Sequence of chain 2.A:
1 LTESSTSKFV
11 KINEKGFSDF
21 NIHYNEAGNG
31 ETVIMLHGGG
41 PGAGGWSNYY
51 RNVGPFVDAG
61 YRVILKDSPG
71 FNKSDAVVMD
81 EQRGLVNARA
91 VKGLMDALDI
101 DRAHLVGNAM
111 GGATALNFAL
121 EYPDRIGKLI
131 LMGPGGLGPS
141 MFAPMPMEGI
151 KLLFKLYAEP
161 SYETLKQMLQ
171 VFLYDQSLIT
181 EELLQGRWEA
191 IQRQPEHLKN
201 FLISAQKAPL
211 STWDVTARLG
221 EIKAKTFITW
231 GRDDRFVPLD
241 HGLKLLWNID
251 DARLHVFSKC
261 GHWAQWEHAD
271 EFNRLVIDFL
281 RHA

This protein binds this small molecule.
Small molecule (SMILES): O=C(O)C(O)=C(F)C=CC(=O)c1ccc(F)cc1

Binding-site contacts:
Ligand atom CA4 contacts residue MLI1 of chain 2.D at 0.9 Å.
Ligand atom CB2 contacts residue MLI1 of chain 2.D at 2.1 Å.
Ligand atom FA3 contacts residue PHE236 of chain 2.A at 3.6 Å.
Ligand atom CA5 contacts residue MLI1 of chain 2.D at 0.3 Å.
Ligand atom CA2 contacts residue MLI1 of chain 2.D at 0.8 Å.
Ligand atom OA3 contacts residue MLI1 of chain 2.D at 1.8 Å (h-bond).
Ligand atom CB2 contacts residue ILE150 of chain 2.A at 3.3 Å (hydrophobic).
Ligand atom FA3 contacts residue MLI1 of chain 2.D at 1.6 Å.
Ligand atom OA4 contacts residue GLY39 of chain 2.A at 2.7 Å (h-bond).
Ligand atom CB3 contacts residue VAL237 of chain 2.A at 3.4 Å (hydrophobic).
Ligand atom CB4 contacts residue GLY135 of chain 2.A at 3.5 Å.
Ligand atom CA2 contacts residue PHE172 of chain 2.A at 3.5 Å (hydrophobic).
Ligand atom CA2 contacts residue GLY40 of chain 2.A at 3.5 Å.
Ligand atom CA3 contacts residue GLY40 of chain 2.A at 3.6 Å.
Ligand atom CB3 contacts residue MLI1 of chain 2.D at 3.5 Å.
Ligand atom FB4 contacts residue GLY135 of chain 2.A at 3.5 Å.
Ligand atom CA5 contacts residue HIS262 of chain 2.A at 3.1 Å.
Ligand atom OA3 contacts residue GLY40 of chain 2.A at 3.3 Å.
Ligand atom CA6 contacts residue GLY39 of chain 2.A at 3.6 Å.
Ligand atom OA2 contacts residue PHE172 of chain 2.A at 3.3 Å.
Ligand atom FA3 contacts residue LEU153 of chain 2.A at 3.6 Å.
Ligand atom OA4 contacts residue MET110 of chain 2.A at 2.9 Å (h-bond).
Ligand atom OA1 contacts residue MLI1 of chain 2.D at 1.8 Å (h-bond).
Ligand atom OA4 contacts residue MLI1 of chain 2.D at 1.0 Å (h-bond).
Ligand atom CB6 contacts residue MLI1 of chain 2.D at 3.4 Å.
Ligand atom CA6 contacts residue MLI1 of chain 2.D at 1.1 Å.
Ligand atom CA6 contacts residue ALA109 of chain 2.A at 3.3 Å (hydrophobic).
Ligand atom CB1 contacts residue MLI1 of chain 2.D at 2.0 Å.
Ligand atom CB3 contacts residue ILE150 of chain 2.A at 3.3 Å (hydrophobic).
Ligand atom OA2 contacts residue MLI1 of chain 2.D at 1.4 Å (h-bond).
Ligand atom OA1 contacts residue ASN48 of chain 2.A at 2.9 Å (h-bond).
Ligand atom FB4 contacts residue LEU210 of chain 2.A at 3.0 Å.
Ligand atom CA5 contacts residue ALA109 of chain 2.A at 3.6 Å (hydrophobic).
Ligand atom CA1 contacts residue PHE172 of chain 2.A at 3.5 Å (hydrophobic).
Ligand atom CA4 contacts residue GLY39 of chain 2.A at 3.4 Å.
Ligand atom FB4 contacts residue GLY136 of chain 2.A at 3.0 Å.
Ligand atom CA1 contacts residue MLI1 of chain 2.D at 1.1 Å.
Ligand atom OA4 contacts residue ALA109 of chain 2.A at 3.2 Å.
Ligand atom CA4 contacts residue HIS262 of chain 2.A at 3.3 Å.
Ligand atom CA3 contacts residue MLI1 of chain 2.D at 0.9 Å.